The small molecule below binds the protein below.
Small molecule (SMILES): CC(=O)N[C@H]1[C@H](O[C@@H]2CO[C@H](CO)[C@@H](O)[C@@H]2O)O[C@H](CO)[C@@H](O)[C@@H]1O

Binding-site contacts:
Ligand atom C3 contacts residue NAG5 of chain 1.HA at 3.4 Å.
Ligand atom C6 contacts residue NAG5 of chain 1.HA at 3.1 Å.
Ligand atom C1 contacts residue BMA3 of chain 1.HA at 3.0 Å.
Ligand atom O5 contacts residue NAG1 of chain 1.NB at 3.3 Å (h-bond).
Ligand atom C4 contacts residue NAG1 of chain 1.NB at 3.2 Å.
Ligand atom C2 contacts residue BMA3 of chain 1.HA at 3.3 Å.
Ligand atom C2 contacts residue MAN4 of chain 1.HA at 3.9 Å.
Ligand atom O5 contacts residue BMA3 of chain 1.HA at 2.9 Å.
Ligand atom C8 contacts residue MAN4 of chain 1.HA at 3.8 Å.
Ligand atom C1 contacts residue NAG1 of chain 1.NB at 4.4 Å.
Ligand atom O4 contacts residue NAG5 of chain 1.HA at 3.7 Å.
Ligand atom O6 contacts residue NAG1 of chain 1.NB at 3.0 Å.
Ligand atom N2 contacts residue MAN4 of chain 1.HA at 3.7 Å.
Ligand atom C2 contacts residue BMA3 of chain 1.HA at 3.7 Å.
Ligand atom C8 contacts residue BMA3 of chain 1.HA at 3.0 Å.
Ligand atom O3 contacts residue NAG1 of chain 1.NB at 4.1 Å.
Ligand atom O3 contacts residue NAG5 of chain 1.HA at 2.8 Å.
Ligand atom O4 contacts residue NAG1 of chain 1.NB at 2.5 Å (h-bond).
Ligand atom C7 contacts residue BMA3 of chain 1.HA at 2.8 Å.
Ligand atom C5 contacts residue NAG5 of chain 1.HA at 3.7 Å.
Ligand atom C3 contacts residue MAN4 of chain 1.HA at 4.2 Å.
Ligand atom O6 contacts residue NAG5 of chain 1.HA at 3.5 Å.
Ligand atom O2 contacts residue BMA3 of chain 1.HA at 3.0 Å (h-bond).
Ligand atom C7 contacts residue MAN4 of chain 1.HA at 3.1 Å.
Ligand atom C1 contacts residue BMA3 of chain 1.HA at 3.5 Å.
Ligand atom C7 contacts residue NAG5 of chain 1.HA at 3.7 Å.
Ligand atom C5 contacts residue BMA3 of chain 1.HA at 4.3 Å.
Ligand atom N2 contacts residue NAG5 of chain 1.HA at 4.0 Å.
Ligand atom O7 contacts residue NAG5 of chain 1.HA at 2.7 Å.
Ligand atom N2 contacts residue BMA3 of chain 1.HA at 2.5 Å (h-bond).
Ligand atom O7 contacts residue BMA3 of chain 1.HA at 3.6 Å.
Ligand atom C4 contacts residue NAG5 of chain 1.HA at 3.2 Å.
Ligand atom O3 contacts residue MAN4 of chain 1.HA at 3.5 Å (h-bond).
Ligand atom C6 contacts residue NAG1 of chain 1.NB at 3.5 Å.
Ligand atom C5 contacts residue NAG1 of chain 1.NB at 2.9 Å.
Ligand atom C2 contacts residue NAG5 of chain 1.HA at 3.5 Å.
Ligand atom O7 contacts residue MAN4 of chain 1.HA at 2.2 Å (h-bond).